A small-molecule ligand and the protein it binds are described below.
Small molecule (SMILES): CC(=O)N[C@@H]1[C@@H](O)[C@H](O)[C@@H](CO)O[C@H]1O

Sequence of chain 1.D:
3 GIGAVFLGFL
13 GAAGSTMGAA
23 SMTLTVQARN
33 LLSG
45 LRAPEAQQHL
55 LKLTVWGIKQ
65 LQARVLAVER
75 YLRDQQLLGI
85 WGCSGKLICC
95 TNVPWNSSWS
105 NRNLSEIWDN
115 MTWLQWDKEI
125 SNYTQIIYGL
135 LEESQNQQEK

Binding-site contacts:
Ligand atom C1 contacts residue ASN126 of chain 1.D at 1.4 Å.
Ligand atom C8 contacts residue GLU123 of chain 1.D at 3.3 Å.
Ligand atom O5 contacts residue ASN126 of chain 1.D at 2.4 Å (h-bond).
Ligand atom C3 contacts residue ASN126 of chain 1.D at 3.8 Å.
Ligand atom C7 contacts residue ASN126 of chain 1.D at 4.0 Å.
Ligand atom C7 contacts residue GLU123 of chain 1.D at 4.5 Å.
Ligand atom C2 contacts residue ASN126 of chain 1.D at 2.5 Å.
Ligand atom C4 contacts residue ASN126 of chain 1.D at 4.3 Å.
Ligand atom C5 contacts residue ASN126 of chain 1.D at 3.7 Å.
Ligand atom C8 contacts residue LYS122 of chain 1.D at 4.2 Å.
Ligand atom N2 contacts residue ASN126 of chain 1.D at 2.9 Å (h-bond).